Binding-site contacts:
Ligand atom O3 contacts residue VAL296 of chain 17.B at 4.0 Å.
Ligand atom O8 contacts residue ARG77 of chain 17.B at 3.4 Å (salt-bridge).
Ligand atom O1B contacts residue TYR72 of chain 17.B at 4.2 Å.
Ligand atom O4 contacts residue THR291 of chain 17.B at 3.1 Å.
Ligand atom C5 contacts residue ASN93 of chain 17.B at 4.3 Å.
Ligand atom C6 contacts residue ASN93 of chain 17.B at 3.2 Å.
Ligand atom O3 contacts residue GLY78 of chain 17.B at 3.4 Å.
Ligand atom C3 contacts residue HIS298 of chain 17.B at 3.4 Å.
Ligand atom O4 contacts residue GLY78 of chain 17.B at 3.0 Å.
Ligand atom O4 contacts residue HIS298 of chain 17.B at 2.9 Å (h-bond).
Ligand atom O1B contacts residue ARG77 of chain 17.B at 3.1 Å (salt-bridge).
Ligand atom O4 contacts residue ILE79 of chain 17.B at 3.6 Å (h-bond).
Ligand atom O8 contacts residue TYR72 of chain 17.B at 3.4 Å (h-bond).
Ligand atom C11 contacts residue ASP85 of chain 17.C at 4.0 Å.
Ligand atom C4 contacts residue HIS298 of chain 17.B at 3.4 Å.
Ligand atom C4 contacts residue GLY78 of chain 17.B at 3.6 Å.
Ligand atom C6 contacts residue TYR72 of chain 17.B at 4.0 Å (hydrophobic).
Ligand atom C3 contacts residue GLY78 of chain 17.B at 3.9 Å.
Ligand atom O1A contacts residue ARG77 of chain 17.B at 2.9 Å (salt-bridge).
Ligand atom C3 contacts residue GLY78 of chain 17.B at 4.1 Å.
Ligand atom C5 contacts residue TYR72 of chain 17.B at 3.9 Å (hydrophobic).
Ligand atom C7 contacts residue TYR72 of chain 17.B at 4.3 Å (hydrophobic).
Ligand atom C2 contacts residue GLY78 of chain 17.B at 4.1 Å.
Ligand atom C3 contacts residue ARG77 of chain 17.B at 3.9 Å.
Ligand atom O6 contacts residue ASN93 of chain 17.B at 3.2 Å (h-bond).
Ligand atom O4 contacts residue ASN80 of chain 17.B at 4.2 Å.
Ligand atom C11 contacts residue TYR72 of chain 17.B at 4.0 Å (hydrophobic).
Ligand atom C4 contacts residue TYR72 of chain 17.B at 4.1 Å (hydrophobic).
Ligand atom O1B contacts residue ASN80 of chain 17.B at 4.3 Å.
Ligand atom C1 contacts residue TYR72 of chain 17.B at 4.1 Å (hydrophobic).
Ligand atom C3 contacts residue VAL296 of chain 17.B at 3.5 Å (hydrophobic).
Ligand atom N5 contacts residue TYR72 of chain 17.B at 3.1 Å (h-bond).
Ligand atom O1B contacts residue SER89 of chain 17.B at 4.1 Å.
Ligand atom C8 contacts residue ARG77 of chain 17.B at 4.3 Å.
Ligand atom C4 contacts residue ARG77 of chain 17.B at 4.0 Å.
Ligand atom O1A contacts residue GLY78 of chain 17.B at 4.0 Å.
Ligand atom O1A contacts residue TYR72 of chain 17.B at 3.4 Å.
Ligand atom C10 contacts residue TYR72 of chain 17.B at 4.1 Å (hydrophobic).
Ligand atom C1 contacts residue ARG77 of chain 17.B at 3.4 Å.
Ligand atom O4 contacts residue VAL296 of chain 17.B at 4.0 Å.

Sequence of chain 17.C:
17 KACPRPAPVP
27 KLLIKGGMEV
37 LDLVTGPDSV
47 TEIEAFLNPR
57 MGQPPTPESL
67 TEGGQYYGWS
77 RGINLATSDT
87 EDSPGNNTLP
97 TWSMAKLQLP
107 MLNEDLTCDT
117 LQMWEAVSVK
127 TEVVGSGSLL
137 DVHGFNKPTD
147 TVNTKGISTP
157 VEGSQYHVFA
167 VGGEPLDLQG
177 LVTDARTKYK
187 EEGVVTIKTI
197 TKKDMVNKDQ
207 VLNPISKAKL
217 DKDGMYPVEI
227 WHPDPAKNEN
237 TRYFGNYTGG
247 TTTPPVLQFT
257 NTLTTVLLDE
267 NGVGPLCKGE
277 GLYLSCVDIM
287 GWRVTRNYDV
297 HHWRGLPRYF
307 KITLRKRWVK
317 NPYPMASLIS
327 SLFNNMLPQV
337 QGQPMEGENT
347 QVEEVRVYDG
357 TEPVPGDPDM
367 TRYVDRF

Sequence of chain 17.B:
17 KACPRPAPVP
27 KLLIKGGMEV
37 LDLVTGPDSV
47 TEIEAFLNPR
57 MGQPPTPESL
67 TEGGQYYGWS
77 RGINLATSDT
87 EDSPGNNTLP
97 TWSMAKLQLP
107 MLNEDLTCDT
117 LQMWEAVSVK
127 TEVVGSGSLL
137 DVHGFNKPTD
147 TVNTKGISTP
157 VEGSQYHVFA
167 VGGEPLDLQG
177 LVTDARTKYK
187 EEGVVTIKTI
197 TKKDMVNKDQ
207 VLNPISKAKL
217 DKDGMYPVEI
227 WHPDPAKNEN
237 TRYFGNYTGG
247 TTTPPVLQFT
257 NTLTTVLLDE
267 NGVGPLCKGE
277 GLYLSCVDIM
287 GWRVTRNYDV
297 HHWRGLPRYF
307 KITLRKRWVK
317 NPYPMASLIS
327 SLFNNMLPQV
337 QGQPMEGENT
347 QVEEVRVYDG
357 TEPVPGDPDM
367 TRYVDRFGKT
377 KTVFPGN

A protein and the small-molecule ligand that binds it are described below.
Small molecule (SMILES): CC(=O)N[C@@H]1[C@@H](O[C@@H]2O[C@H](CO)[C@H](O)[C@H](O[C@]3(C(=O)O)C[C@H](O)[C@@H](NC(C)=O)[C@H]([C@H](O)[C@H](O)CO)O3)[C@H]2O)[C@H](O)[C@@H](CO[C@]2(C(=O)O)C[C@H](O)[C@@H](NC(C)=O)[C@H]([C@H](O)[C@H](O)CO)O2)O[C@H]1O